Sequence of chain 1.A:
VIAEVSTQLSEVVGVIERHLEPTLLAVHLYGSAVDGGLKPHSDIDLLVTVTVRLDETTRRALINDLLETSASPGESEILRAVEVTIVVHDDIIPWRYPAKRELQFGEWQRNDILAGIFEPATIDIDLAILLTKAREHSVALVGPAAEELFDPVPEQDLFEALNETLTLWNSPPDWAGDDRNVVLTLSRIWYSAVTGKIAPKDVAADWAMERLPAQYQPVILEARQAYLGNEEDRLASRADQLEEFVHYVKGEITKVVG

A small-molecule ligand and the protein it binds are described below.
Small molecule (SMILES): Nc1ncnc2c1ncn2[C@@H]1O[C@H](CO[P](=O)(O)O[P](=O)(O)NP(=O)(O)O)[C@@H](O)[C@H]1O

Binding-site contacts:
Ligand atom O1G contacts residue MG1 of chain 1.F at 2.2 Å.
Ligand atom O3G contacts residue TYR227 of chain 1.A at 2.8 Å (h-bond).
Ligand atom O1G contacts residue ASP43 of chain 1.A at 2.9 Å (salt-bridge).
Ligand atom O2A contacts residue ASP43 of chain 1.A at 3.0 Å (salt-bridge).
Ligand atom O5' contacts residue MG1 of chain 1.E at 3.5 Å.
Ligand atom O2A contacts residue ASP45 of chain 1.A at 2.9 Å (salt-bridge).
Ligand atom O3A contacts residue ARG188 of chain 1.A at 3.3 Å (salt-bridge).
Ligand atom N6 contacts residue ARG188 of chain 1.A at 3.2 Å (salt-bridge).
Ligand atom PB contacts residue MG1 of chain 1.F at 3.1 Å.
Ligand atom PG contacts residue MG1 of chain 1.F at 3.3 Å.
Ligand atom C2 contacts residue ARG188 of chain 1.A at 3.4 Å.
Ligand atom O1B contacts residue ARG188 of chain 1.A at 2.7 Å (salt-bridge).
Ligand atom O2B contacts residue GLY31 of chain 1.A at 3.5 Å.
Ligand atom O1A contacts residue SMI1 of chain 1.D at 2.9 Å (h-bond).
Ligand atom N7 contacts residue ILE189 of chain 1.A at 3.5 Å.
Ligand atom N6 contacts residue SER192 of chain 1.A at 3.0 Å (h-bond).
Ligand atom O2' contacts residue ASP126 of chain 1.A at 2.6 Å (salt-bridge).
Ligand atom O2G contacts residue LYS201 of chain 1.A at 2.7 Å (salt-bridge).
Ligand atom O2G contacts residue TYR227 of chain 1.A at 3.3 Å.
Ligand atom O1B contacts residue LYS133 of chain 1.A at 3.4 Å (salt-bridge).
Ligand atom O3A contacts residue MG1 of chain 1.F at 3.5 Å.
Ligand atom PA contacts residue MG1 of chain 1.E at 3.2 Å.
Ligand atom O2A contacts residue MG1 of chain 1.E at 2.2 Å.
Ligand atom O2B contacts residue ASP45 of chain 1.A at 2.9 Å (salt-bridge).
Ligand atom O3' contacts residue SMI1 of chain 1.D at 2.6 Å (h-bond).
Ligand atom O2A contacts residue MG1 of chain 1.F at 2.2 Å.
Ligand atom PA contacts residue SMI1 of chain 1.D at 3.0 Å.
Ligand atom O2B contacts residue SER32 of chain 1.A at 2.9 Å (h-bond).
Ligand atom O5' contacts residue SMI1 of chain 1.D at 3.0 Å (h-bond).
Ligand atom O1A contacts residue LYS201 of chain 1.A at 3.1 Å (salt-bridge).
Ligand atom O3G contacts residue SER42 of chain 1.A at 2.6 Å (h-bond).
Ligand atom C3' contacts residue SMI1 of chain 1.D at 3.3 Å.
Ligand atom O2' contacts residue LEU130 of chain 1.A at 3.5 Å.
Ligand atom O3G contacts residue SER32 of chain 1.A at 2.6 Å (h-bond).
Ligand atom PA contacts residue MG1 of chain 1.F at 3.3 Å.
Ligand atom O3' contacts residue ASP126 of chain 1.A at 2.8 Å (salt-bridge).
Ligand atom O2A contacts residue SMI1 of chain 1.D at 2.9 Å (h-bond).
Ligand atom O2' contacts residue ILE129 of chain 1.A at 3.2 Å.
Ligand atom O2B contacts residue MG1 of chain 1.F at 2.0 Å.
Ligand atom N6 contacts residue LEU162 of chain 1.A at 3.3 Å.